Binding-site contacts:
Ligand atom O3 contacts residue PRO100 of chain 2.A at 3.5 Å.
Ligand atom C1 contacts residue ALA148 of chain 2.A at 4.0 Å (hydrophobic).
Ligand atom O3 contacts residue ALA101 of chain 2.A at 2.9 Å (h-bond).
Ligand atom S contacts residue TSU1 of chain 2.G at 3.6 Å.
Ligand atom C1 contacts residue TSU1 of chain 2.G at 3.9 Å.
Ligand atom C3 contacts residue VAL168 of chain 2.A at 4.2 Å (hydrophobic).
Ligand atom C1 contacts residue MET129 of chain 2.A at 4.1 Å (hydrophobic).
Ligand atom C7 contacts residue ILE204 of chain 2.A at 3.3 Å (hydrophobic).
Ligand atom C7 contacts residue ALA197 of chain 2.A at 3.7 Å (hydrophobic).
Ligand atom O3 contacts residue PRO243 of chain 2.A at 3.8 Å.
Ligand atom O1 contacts residue SER99 of chain 2.A at 2.4 Å (h-bond).
Ligand atom O3 contacts residue TSU1 of chain 2.G at 4.0 Å.
Ligand atom C5 contacts residue PHE226 of chain 2.A at 3.9 Å (hydrophobic).
Ligand atom O1 contacts residue ILE270 of chain 2.A at 3.4 Å.
Ligand atom C7 contacts residue GOL1 of chain 2.J at 3.3 Å.
Ligand atom C3 contacts residue PRO268 of chain 2.A at 3.9 Å (hydrophobic).
Ligand atom C6 contacts residue PRO243 of chain 2.A at 4.0 Å (hydrophobic).
Ligand atom O1 contacts residue ALA148 of chain 2.A at 3.5 Å (h-bond).
Ligand atom O3 contacts residue SER99 of chain 2.A at 3.4 Å (h-bond).
Ligand atom C6 contacts residue MET129 of chain 2.A at 3.2 Å (hydrophobic).
Ligand atom S contacts residue ILE270 of chain 2.A at 3.8 Å.
Ligand atom C2 contacts residue PRO243 of chain 2.A at 4.2 Å (hydrophobic).
Ligand atom C4 contacts residue MET129 of chain 2.A at 4.0 Å (hydrophobic).
Ligand atom C4 contacts residue SER196 of chain 2.A at 4.0 Å.
Ligand atom C7 contacts residue PRO198 of chain 2.A at 4.1 Å (hydrophobic).
Ligand atom S contacts residue SER99 of chain 2.A at 3.4 Å (h-bond).
Ligand atom O2 contacts residue ALA101 of chain 2.A at 3.0 Å.
Ligand atom S contacts residue ALA101 of chain 2.A at 3.6 Å.
Ligand atom O2 contacts residue ILE270 of chain 2.A at 3.1 Å.
Ligand atom O2 contacts residue SER166 of chain 2.A at 3.9 Å.
Ligand atom C7 contacts residue SER196 of chain 2.A at 3.2 Å.
Ligand atom C2 contacts residue TSU1 of chain 2.G at 3.7 Å.
Ligand atom C2 contacts residue ALA148 of chain 2.A at 3.7 Å (hydrophobic).
Ligand atom C2 contacts residue PRO268 of chain 2.A at 4.1 Å (hydrophobic).
Ligand atom C3 contacts residue ALA148 of chain 2.A at 4.2 Å (hydrophobic).
Ligand atom C5 contacts residue SER196 of chain 2.A at 3.7 Å.
Ligand atom O2 contacts residue TSU1 of chain 2.G at 2.6 Å.
Ligand atom C1 contacts residue PRO243 of chain 2.A at 3.9 Å (hydrophobic).
Ligand atom O2 contacts residue TYR164 of chain 2.A at 3.7 Å.
Ligand atom C5 contacts residue MET129 of chain 2.A at 3.2 Å (hydrophobic).

Sequence of chain 2.A:
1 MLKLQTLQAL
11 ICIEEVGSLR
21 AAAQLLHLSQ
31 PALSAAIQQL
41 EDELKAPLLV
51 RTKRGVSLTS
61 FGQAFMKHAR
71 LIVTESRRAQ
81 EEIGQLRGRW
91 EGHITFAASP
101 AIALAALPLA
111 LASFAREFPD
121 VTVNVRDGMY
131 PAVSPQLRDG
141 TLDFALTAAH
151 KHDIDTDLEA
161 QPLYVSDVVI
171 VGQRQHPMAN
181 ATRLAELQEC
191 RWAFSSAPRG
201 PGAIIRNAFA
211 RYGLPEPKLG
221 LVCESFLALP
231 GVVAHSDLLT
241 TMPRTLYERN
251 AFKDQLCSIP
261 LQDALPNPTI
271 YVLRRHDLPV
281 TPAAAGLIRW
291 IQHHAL

The protein below binds the small molecule below.
Small molecule (SMILES): Cc1ccc(S(=O)(=O)O)cc1